This small molecule binds to this protein.
Small molecule (SMILES): CC(=O)N[C@@H]1[C@@H](O)[C@H](O)[C@@H](CO)O[C@H]1O

Sequence of chain 1.A:
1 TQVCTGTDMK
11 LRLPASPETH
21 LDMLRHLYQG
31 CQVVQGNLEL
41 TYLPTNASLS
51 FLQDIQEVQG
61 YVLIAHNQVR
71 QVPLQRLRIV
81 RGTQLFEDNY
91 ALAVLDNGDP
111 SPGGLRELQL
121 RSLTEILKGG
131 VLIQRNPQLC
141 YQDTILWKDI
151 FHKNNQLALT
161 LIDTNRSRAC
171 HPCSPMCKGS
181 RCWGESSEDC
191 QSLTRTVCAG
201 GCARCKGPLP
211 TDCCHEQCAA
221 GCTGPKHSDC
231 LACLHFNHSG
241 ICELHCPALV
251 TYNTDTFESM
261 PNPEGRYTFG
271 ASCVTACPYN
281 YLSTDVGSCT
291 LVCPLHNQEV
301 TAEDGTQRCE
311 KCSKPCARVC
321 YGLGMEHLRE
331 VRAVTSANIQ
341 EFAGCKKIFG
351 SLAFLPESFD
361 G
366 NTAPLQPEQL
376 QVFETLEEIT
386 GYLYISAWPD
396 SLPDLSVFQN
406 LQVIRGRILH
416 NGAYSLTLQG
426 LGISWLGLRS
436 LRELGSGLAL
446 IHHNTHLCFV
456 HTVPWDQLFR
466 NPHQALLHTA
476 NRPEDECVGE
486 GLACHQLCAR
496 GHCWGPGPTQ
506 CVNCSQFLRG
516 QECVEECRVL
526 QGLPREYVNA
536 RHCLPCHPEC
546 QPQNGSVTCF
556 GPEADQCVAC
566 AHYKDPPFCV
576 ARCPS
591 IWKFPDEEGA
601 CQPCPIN

Binding-site contacts:
Ligand atom C8 contacts residue ASN237 of chain 1.A at 4.2 Å.
Ligand atom C2 contacts residue ASN237 of chain 1.A at 2.7 Å.
Ligand atom C3 contacts residue ASN237 of chain 1.A at 4.1 Å.
Ligand atom C8 contacts residue CYS230 of chain 1.A at 3.5 Å (hydrophobic).
Ligand atom O6 contacts residue SER239 of chain 1.A at 4.1 Å.
Ligand atom O7 contacts residue GLU57 of chain 1.A at 4.3 Å.
Ligand atom C7 contacts residue ASN237 of chain 1.A at 3.1 Å.
Ligand atom O6 contacts residue GLY240 of chain 1.A at 4.3 Å.
Ligand atom C5 contacts residue GLY240 of chain 1.A at 4.3 Å.
Ligand atom C5 contacts residue ASN237 of chain 1.A at 4.1 Å.
Ligand atom O5 contacts residue ASN237 of chain 1.A at 2.8 Å (h-bond).
Ligand atom C1 contacts residue ASN237 of chain 1.A at 2.0 Å.
Ligand atom C8 contacts residue CYS242 of chain 1.A at 4.3 Å (hydrophobic).
Ligand atom C8 contacts residue ALA232 of chain 1.A at 3.9 Å (hydrophobic).
Ligand atom C8 contacts residue CYS233 of chain 1.A at 4.0 Å (hydrophobic).
Ligand atom C7 contacts residue CYS233 of chain 1.A at 4.5 Å (hydrophobic).
Ligand atom N2 contacts residue ASN237 of chain 1.A at 2.9 Å (h-bond).
Ligand atom C8 contacts residue LEU231 of chain 1.A at 4.2 Å (hydrophobic).
Ligand atom C1 contacts residue GLY240 of chain 1.A at 3.8 Å.
Ligand atom O7 contacts residue ASN237 of chain 1.A at 3.0 Å (h-bond).
Ligand atom O5 contacts residue GLY240 of chain 1.A at 4.2 Å.